Sequence of chain 5.A:
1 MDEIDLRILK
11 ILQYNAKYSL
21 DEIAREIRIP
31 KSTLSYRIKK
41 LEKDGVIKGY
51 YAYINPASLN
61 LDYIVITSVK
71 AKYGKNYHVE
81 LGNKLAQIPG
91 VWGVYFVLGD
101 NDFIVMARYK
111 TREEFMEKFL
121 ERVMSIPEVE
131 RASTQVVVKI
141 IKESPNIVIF

Binding-site contacts:
Ligand atom CD contacts residue LYS31 of chain 5.A at 3.2 Å.
Ligand atom NE2 contacts residue ASP21 of chain 5.A at 3.6 Å (salt-bridge).
Ligand atom CA contacts residue PRO30 of chain 5.A at 4.4 Å (hydrophobic).
Ligand atom CA contacts residue SER32 of chain 5.A at 3.8 Å.
Ligand atom CG contacts residue PRO30 of chain 5.A at 3.9 Å (hydrophobic).
Ligand atom OXT contacts residue SER32 of chain 5.A at 3.9 Å.
Ligand atom CA contacts residue LYS31 of chain 5.A at 4.0 Å.
Ligand atom C contacts residue SER32 of chain 5.A at 3.7 Å.
Ligand atom N contacts residue SER32 of chain 5.A at 4.2 Å.
Ligand atom CB contacts residue LYS31 of chain 5.A at 4.0 Å.
Ligand atom NE2 contacts residue LYS31 of chain 5.A at 3.0 Å.
Ligand atom OE1 contacts residue ILE29 of chain 5.A at 3.5 Å (h-bond).
Ligand atom OE1 contacts residue ALA24 of chain 5.A at 3.9 Å.
Ligand atom CD contacts residue ILE29 of chain 5.A at 4.4 Å (hydrophobic).
Ligand atom CD contacts residue PRO30 of chain 5.A at 4.2 Å (hydrophobic).
Ligand atom OE1 contacts residue PRO30 of chain 5.A at 4.1 Å.
Ligand atom O contacts residue SER32 of chain 5.A at 3.2 Å.
Ligand atom CG contacts residue LYS31 of chain 5.A at 3.5 Å.
Ligand atom OXT contacts residue LYS31 of chain 5.A at 3.4 Å.
Ligand atom OE1 contacts residue LYS31 of chain 5.A at 3.3 Å (salt-bridge).

A small-molecule ligand and the protein it binds are described below.
Small molecule (SMILES): NC(=O)CC[C@H](N)C(=O)O